This small molecule binds to this protein.
Small molecule (SMILES): Cn1cc(-c2cccc(CNC(=O)c3cc(Br)ccc3O)c2)cn1

Sequence of chain 1.A:
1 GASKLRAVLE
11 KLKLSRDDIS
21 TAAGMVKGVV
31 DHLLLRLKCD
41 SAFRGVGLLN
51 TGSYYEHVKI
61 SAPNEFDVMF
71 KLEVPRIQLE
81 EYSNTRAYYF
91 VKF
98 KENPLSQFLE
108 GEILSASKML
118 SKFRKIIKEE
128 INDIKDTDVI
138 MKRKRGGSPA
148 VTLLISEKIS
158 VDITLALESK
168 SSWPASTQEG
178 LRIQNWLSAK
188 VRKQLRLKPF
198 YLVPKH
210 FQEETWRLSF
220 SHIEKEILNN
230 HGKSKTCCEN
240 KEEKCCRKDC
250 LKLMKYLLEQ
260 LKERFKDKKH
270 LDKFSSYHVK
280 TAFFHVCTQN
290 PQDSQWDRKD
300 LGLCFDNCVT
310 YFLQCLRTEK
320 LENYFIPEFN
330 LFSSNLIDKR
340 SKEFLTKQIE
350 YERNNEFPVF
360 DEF

Binding-site contacts:
Ligand atom N16 contacts residue HIS203 of chain 1.A at 3.7 Å.
Ligand atom C11 contacts residue ARG216 of chain 1.A at 3.5 Å.
Ligand atom C23 contacts residue GLU223 of chain 1.A at 3.6 Å.
Ligand atom BR22 contacts residue PHE283 of chain 1.A at 3.4 Å.
Ligand atom C10 contacts residue ARG216 of chain 1.A at 3.6 Å.
Ligand atom N15 contacts residue TYR276 of chain 1.A at 3.4 Å.
Ligand atom BR22 contacts residue LYS279 of chain 1.A at 3.8 Å.
Ligand atom C10 contacts residue TYR88 of chain 1.A at 3.6 Å (hydrophobic).
Ligand atom C9 contacts residue ARG216 of chain 1.A at 3.8 Å.
Ligand atom O1 contacts residue LEU217 of chain 1.A at 3.8 Å.
Ligand atom C6 contacts residue LEU217 of chain 1.A at 3.1 Å (hydrophobic).
Ligand atom O1 contacts residue PHE219 of chain 1.A at 2.9 Å (h-bond).
Ligand atom C6 contacts residue ASN322 of chain 1.A at 3.5 Å.
Ligand atom C12 contacts residue TYR276 of chain 1.A at 3.6 Å (hydrophobic).
Ligand atom O19 contacts residue PHE324 of chain 1.A at 3.8 Å.
Ligand atom C12 contacts residue ARG216 of chain 1.A at 3.5 Å.
Ligand atom O19 contacts residue TYR276 of chain 1.A at 3.6 Å.
Ligand atom C2 contacts residue PHE219 of chain 1.A at 3.5 Å (hydrophobic).
Ligand atom C7 contacts residue LEU217 of chain 1.A at 3.5 Å (hydrophobic).
Ligand atom C18 contacts residue TYR276 of chain 1.A at 3.7 Å (hydrophobic).
Ligand atom C13 contacts residue ARG216 of chain 1.A at 3.6 Å.
Ligand atom C24 contacts residue PHE219 of chain 1.A at 3.6 Å (hydrophobic).
Ligand atom C13 contacts residue TYR276 of chain 1.A at 3.5 Å (hydrophobic).
Ligand atom C14 contacts residue TYR276 of chain 1.A at 3.4 Å (hydrophobic).
Ligand atom C17 contacts residue TYR276 of chain 1.A at 3.8 Å (hydrophobic).
Ligand atom O1 contacts residue SER218 of chain 1.A at 3.5 Å.
Ligand atom C4 contacts residue ASN322 of chain 1.A at 3.5 Å.
Ligand atom C7 contacts residue ASN322 of chain 1.A at 3.7 Å.
Ligand atom N5 contacts residue LEU217 of chain 1.A at 3.3 Å (h-bond).
Ligand atom C20 contacts residue PHE324 of chain 1.A at 3.5 Å (hydrophobic).
Ligand atom N15 contacts residue ARG216 of chain 1.A at 3.6 Å.
Ligand atom C11 contacts residue TYR276 of chain 1.A at 3.5 Å (hydrophobic).
Ligand atom C21 contacts residue PHE324 of chain 1.A at 3.8 Å (hydrophobic).
Ligand atom C4 contacts residue TYR276 of chain 1.A at 3.8 Å (hydrophobic).
Ligand atom C14 contacts residue ARG216 of chain 1.A at 3.4 Å.
Ligand atom C10 contacts residue TYR276 of chain 1.A at 3.7 Å (hydrophobic).
Ligand atom O19 contacts residue ASN322 of chain 1.A at 2.5 Å (h-bond).
Ligand atom C24 contacts residue SER220 of chain 1.A at 3.5 Å.
Ligand atom O1 contacts residue ARG216 of chain 1.A at 3.6 Å.
Ligand atom C9 contacts residue PHE328 of chain 1.A at 3.4 Å (hydrophobic).